A protein and the small-molecule ligand that binds it are described below.
Small molecule (SMILES): C[C@@H]1N[C@@H](C(=O)NCc2ccccc2)[C@H](O)[C@@H]1O

Sequence of chain 1.B:
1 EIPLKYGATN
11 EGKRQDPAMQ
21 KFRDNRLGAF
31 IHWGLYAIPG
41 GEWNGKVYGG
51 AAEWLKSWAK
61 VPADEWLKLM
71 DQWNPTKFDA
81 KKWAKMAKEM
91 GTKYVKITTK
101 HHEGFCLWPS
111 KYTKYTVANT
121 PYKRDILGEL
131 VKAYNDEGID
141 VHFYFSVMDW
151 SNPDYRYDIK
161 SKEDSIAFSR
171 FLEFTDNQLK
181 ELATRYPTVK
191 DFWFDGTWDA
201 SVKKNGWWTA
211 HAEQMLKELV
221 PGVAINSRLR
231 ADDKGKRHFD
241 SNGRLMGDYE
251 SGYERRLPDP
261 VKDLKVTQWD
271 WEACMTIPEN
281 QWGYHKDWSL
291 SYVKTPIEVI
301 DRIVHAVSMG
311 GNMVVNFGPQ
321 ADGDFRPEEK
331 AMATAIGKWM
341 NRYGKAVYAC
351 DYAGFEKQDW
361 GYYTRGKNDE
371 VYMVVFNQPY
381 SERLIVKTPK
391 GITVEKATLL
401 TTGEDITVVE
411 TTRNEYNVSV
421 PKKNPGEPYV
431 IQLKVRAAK

Binding-site contacts:
Ligand atom CB contacts residue ASP195 of chain 1.B at 4.2 Å.
Ligand atom CB contacts residue TRP282 of chain 1.B at 3.6 Å (hydrophobic).
Ligand atom N1 contacts residue TRP54 of chain 1.B at 3.4 Å (h-bond).
Ligand atom CAF contacts residue HIS32 of chain 1.B at 4.2 Å.
Ligand atom OG contacts residue HIS101 of chain 1.B at 3.0 Å (h-bond).
Ligand atom N contacts residue ASP195 of chain 1.B at 3.1 Å (salt-bridge).
Ligand atom CG contacts residue ASP195 of chain 1.B at 4.1 Å.
Ligand atom OG contacts residue TRP282 of chain 1.B at 4.1 Å.
Ligand atom CG contacts residue TRP282 of chain 1.B at 3.5 Å (hydrophobic).
Ligand atom CG contacts residue HIS101 of chain 1.B at 3.9 Å.
Ligand atom CAF contacts residue TRP193 of chain 1.B at 3.6 Å (hydrophobic).
Ligand atom CA contacts residue ASP195 of chain 1.B at 3.0 Å.
Ligand atom O contacts residue TRP54 of chain 1.B at 3.1 Å (h-bond).
Ligand atom C contacts residue TRP54 of chain 1.B at 3.4 Å (hydrophobic).
Ligand atom CD1 contacts residue TRP282 of chain 1.B at 3.5 Å (hydrophobic).
Ligand atom OG contacts residue TRP54 of chain 1.B at 3.5 Å (h-bond).
Ligand atom CA contacts residue HIS101 of chain 1.B at 4.2 Å.
Ligand atom OD2 contacts residue TYR144 of chain 1.B at 3.5 Å.
Ligand atom O contacts residue HIS102 of chain 1.B at 2.2 Å (h-bond).
Ligand atom CD1 contacts residue ASP195 of chain 1.B at 3.9 Å.
Ligand atom CD1 contacts residue GLU254 of chain 1.B at 4.1 Å.
Ligand atom OG contacts residue GLU53 of chain 1.B at 2.6 Å (salt-bridge).
Ligand atom CG contacts residue GLU53 of chain 1.B at 4.1 Å.
Ligand atom C contacts residue TRP198 of chain 1.B at 4.0 Å (hydrophobic).
Ligand atom CG contacts residue HIS32 of chain 1.B at 3.3 Å.
Ligand atom CB contacts residue GLU53 of chain 1.B at 3.3 Å.
Ligand atom OD2 contacts residue HIS32 of chain 1.B at 2.6 Å (h-bond).
Ligand atom C contacts residue ASP195 of chain 1.B at 3.6 Å.
Ligand atom OD2 contacts residue HIS101 of chain 1.B at 2.8 Å (h-bond).
Ligand atom N1 contacts residue TRP198 of chain 1.B at 4.2 Å.
Ligand atom C contacts residue HIS102 of chain 1.B at 3.4 Å.
Ligand atom CB contacts residue HIS101 of chain 1.B at 3.9 Å.
Ligand atom CAF contacts residue ASP195 of chain 1.B at 4.0 Å.
Ligand atom CA contacts residue HIS102 of chain 1.B at 4.2 Å.
Ligand atom O contacts residue TRP198 of chain 1.B at 3.3 Å.
Ligand atom N contacts residue GLU254 of chain 1.B at 4.1 Å.
Ligand atom CAF contacts residue GLU254 of chain 1.B at 3.7 Å.
Ligand atom CAF contacts residue TRP282 of chain 1.B at 4.0 Å (hydrophobic).
Ligand atom OD2 contacts residue ASP195 of chain 1.B at 3.4 Å (salt-bridge).
Ligand atom O contacts residue ASP195 of chain 1.B at 3.5 Å (salt-bridge).